Binding-site contacts:
Ligand atom N2 contacts residue VAL72 of chain 1.A at 3.6 Å.
Ligand atom C13 contacts residue LEU142 of chain 1.A at 3.2 Å (hydrophobic).
Ligand atom S2 contacts residue LYS97 of chain 1.A at 3.8 Å.
Ligand atom C13 contacts residue ALA39 of chain 1.A at 3.3 Å (hydrophobic).
Ligand atom C14 contacts residue LEU142 of chain 1.A at 3.9 Å (hydrophobic).
Ligand atom C20 contacts residue HIS92 of chain 1.A at 3.5 Å.
Ligand atom N3 contacts residue PHE90 of chain 1.A at 3.5 Å.
Ligand atom O1 contacts residue LYS97 of chain 1.A at 3.2 Å.
Ligand atom C14 contacts residue LEU91 of chain 1.A at 3.7 Å (hydrophobic).
Ligand atom O1 contacts residue ASP94 of chain 1.A at 2.9 Å (salt-bridge).
Ligand atom N4 contacts residue ASP94 of chain 1.A at 3.1 Å (salt-bridge).
Ligand atom N1 contacts residue LEU142 of chain 1.A at 3.6 Å.
Ligand atom N2 contacts residue GLU89 of chain 1.A at 2.7 Å (salt-bridge).
Ligand atom C20 contacts residue LEU91 of chain 1.A at 3.1 Å (hydrophobic).
Ligand atom O1 contacts residue GLN93 of chain 1.A at 3.3 Å.
Ligand atom N3 contacts residue ILE18 of chain 1.A at 3.7 Å.
Ligand atom N1 contacts residue ALA39 of chain 1.A at 3.6 Å.
Ligand atom C19 contacts residue GLN93 of chain 1.A at 3.7 Å.
Ligand atom C19 contacts residue HIS92 of chain 1.A at 3.1 Å.
Ligand atom C20 contacts residue GLN93 of chain 1.A at 3.9 Å.
Ligand atom C20 contacts residue PHE90 of chain 1.A at 3.8 Å (hydrophobic).
Ligand atom C13 contacts residue GLU89 of chain 1.A at 3.8 Å.
Ligand atom S2 contacts residue ASP94 of chain 1.A at 3.8 Å.
Ligand atom C15 contacts residue LEU91 of chain 1.A at 3.3 Å (hydrophobic).
Ligand atom C1 contacts residue ASP153 of chain 1.A at 3.5 Å.
Ligand atom N2 contacts residue ALA39 of chain 1.A at 3.4 Å.
Ligand atom N2 contacts residue LEU142 of chain 1.A at 3.6 Å.
Ligand atom C14 contacts residue ILE18 of chain 1.A at 3.8 Å (hydrophobic).
Ligand atom C12 contacts residue LEU142 of chain 1.A at 3.4 Å (hydrophobic).
Ligand atom O3 contacts residue PHE88 of chain 1.A at 3.7 Å.
Ligand atom O2 contacts residue LYS97 of chain 1.A at 3.1 Å (salt-bridge).
Ligand atom C2 contacts residue ASP153 of chain 1.A at 3.5 Å.
Ligand atom S1 contacts residue ILE18 of chain 1.A at 3.8 Å.
Ligand atom C12 contacts residue ALA39 of chain 1.A at 3.7 Å (hydrophobic).
Ligand atom N2 contacts residue PHE88 of chain 1.A at 3.7 Å.
Ligand atom C5 contacts residue GLN139 of chain 1.A at 3.9 Å.
Ligand atom N3 contacts residue LEU91 of chain 1.A at 2.8 Å (h-bond).
Ligand atom C18 contacts residue ASP94 of chain 1.A at 3.9 Å.
Ligand atom N1 contacts residue LEU91 of chain 1.A at 3.3 Å (h-bond).
Ligand atom C17 contacts residue ASP94 of chain 1.A at 3.3 Å.

A protein and the small-molecule ligand that binds it are described below.
Small molecule (SMILES): Nc1nc(Nc2ccc(S(N)(=O)=O)cc2)sc1C(=O)c1ccccc1

Sequence of chain 1.A:
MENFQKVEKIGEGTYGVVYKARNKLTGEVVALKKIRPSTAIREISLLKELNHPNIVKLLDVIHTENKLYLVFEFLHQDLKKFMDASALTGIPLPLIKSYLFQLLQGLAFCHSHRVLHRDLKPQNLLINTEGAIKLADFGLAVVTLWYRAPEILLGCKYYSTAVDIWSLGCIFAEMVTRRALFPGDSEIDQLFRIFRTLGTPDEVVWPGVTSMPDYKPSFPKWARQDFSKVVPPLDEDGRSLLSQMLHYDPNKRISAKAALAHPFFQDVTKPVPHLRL